Binding-site contacts:
Ligand atom N4 contacts residue GLU62 of chain 1.A at 3.5 Å (salt-bridge).
Ligand atom C12 contacts residue GLU116 of chain 1.C at 3.5 Å.
Ligand atom C18 contacts residue PRO34 of chain 1.A at 3.6 Å (hydrophobic).
Ligand atom C38 contacts residue ASN29 of chain 1.C at 3.3 Å.
Ligand atom O44 contacts residue PRO34 of chain 1.A at 2.9 Å.
Ligand atom C29 contacts residue PHE42 of chain 1.A at 3.6 Å (hydrophobic).
Ligand atom C11 contacts residue ARG38 of chain 1.A at 3.7 Å.
Ligand atom C18 contacts residue ARG38 of chain 1.A at 3.1 Å.
Ligand atom C12 contacts residue PRO34 of chain 1.A at 3.0 Å (hydrophobic).
Ligand atom C18 contacts residue LYS35 of chain 1.A at 3.4 Å.
Ligand atom N5 contacts residue TYR45 of chain 1.A at 3.7 Å.
Ligand atom C42 contacts residue GLU116 of chain 1.C at 3.6 Å.
Ligand atom C16 contacts residue LYS35 of chain 1.A at 3.6 Å.
Ligand atom CL10 contacts residue ARG38 of chain 1.A at 3.1 Å.
Ligand atom N5 contacts residue GLU62 of chain 1.A at 3.2 Å (salt-bridge).
Ligand atom CL9 contacts residue ALA73 of chain 1.A at 3.6 Å.
Ligand atom O44 contacts residue ARG38 of chain 1.A at 3.0 Å (salt-bridge).
Ligand atom C28 contacts residue THR113 of chain 1.C at 3.7 Å.
Ligand atom O44 contacts residue GLU116 of chain 1.C at 3.5 Å.
Ligand atom N5 contacts residue LYS43 of chain 1.A at 3.6 Å (salt-bridge).
Ligand atom C37 contacts residue TYR45 of chain 1.A at 3.3 Å (hydrophobic).
Ligand atom C12 contacts residue LYS35 of chain 1.A at 3.7 Å.
Ligand atom C26 contacts residue LYS43 of chain 1.A at 3.6 Å.
Ligand atom N1 contacts residue PRO34 of chain 1.A at 3.6 Å.
Ligand atom C21 contacts residue THR41 of chain 1.A at 3.5 Å.
Ligand atom O45 contacts residue LEU72 of chain 1.A at 3.4 Å (h-bond).
Ligand atom C42 contacts residue PRO34 of chain 1.A at 2.8 Å (hydrophobic).
Ligand atom C15 contacts residue ARG38 of chain 1.A at 3.7 Å.
Ligand atom O45 contacts residue ALA73 of chain 1.A at 3.6 Å.
Ligand atom C43 contacts residue THR41 of chain 1.A at 3.7 Å.
Ligand atom C34 contacts residue ARG38 of chain 1.A at 3.5 Å.
Ligand atom C16 contacts residue ARG38 of chain 1.A at 3.7 Å.
Ligand atom C42 contacts residue LYS35 of chain 1.A at 2.9 Å.
Ligand atom N3 contacts residue LYS43 of chain 1.A at 3.4 Å (salt-bridge).
Ligand atom C25 contacts residue THR113 of chain 1.C at 3.5 Å.
Ligand atom N3 contacts residue PHE42 of chain 1.A at 3.7 Å.
Ligand atom C40 contacts residue LEU72 of chain 1.A at 3.4 Å (hydrophobic).
Ligand atom N1 contacts residue GLU116 of chain 1.C at 3.7 Å.
Ligand atom CL10 contacts residue LEU72 of chain 1.A at 3.5 Å.
Ligand atom CL9 contacts residue MET39 of chain 1.A at 3.2 Å.

Sequence of chain 1.C:
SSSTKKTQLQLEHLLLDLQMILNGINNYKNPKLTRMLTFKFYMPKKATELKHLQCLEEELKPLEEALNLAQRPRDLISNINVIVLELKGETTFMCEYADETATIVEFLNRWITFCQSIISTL

This protein binds this small molecule.
Small molecule (SMILES): CC(=O)Nc1ccc(COc2ccc(-c3cc(C4CCN(C(=O)CNC(=O)[C@@H](CC(C)C)NC(=N)N)CC4)n(C)n3)c(Cl)c2Cl)cc1

Sequence of chain 1.A:
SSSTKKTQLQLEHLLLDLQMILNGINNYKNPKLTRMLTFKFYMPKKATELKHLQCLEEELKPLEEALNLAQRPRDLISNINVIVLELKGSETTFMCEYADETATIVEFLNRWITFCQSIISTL